Binding-site contacts:
Ligand atom N2 contacts residue ASN232 of chain 1.D at 4.5 Å.
Ligand atom C8 contacts residue LYS222 of chain 1.D at 3.6 Å.
Ligand atom C7 contacts residue NAG1 of chain 1.Z at 3.5 Å.
Ligand atom O7 contacts residue ASN232 of chain 1.D at 3.4 Å (h-bond).
Ligand atom O5 contacts residue PRO261 of chain 1.D at 3.6 Å.
Ligand atom C1 contacts residue ASN416 of chain 1.D at 1.4 Å.
Ligand atom C1 contacts residue PRO261 of chain 1.D at 4.4 Å (hydrophobic).
Ligand atom O7 contacts residue NAG1 of chain 1.Z at 2.8 Å (h-bond).
Ligand atom C8 contacts residue ASN416 of chain 1.D at 4.0 Å.
Ligand atom C5 contacts residue PRO261 of chain 1.D at 4.2 Å (hydrophobic).
Ligand atom O5 contacts residue ASN416 of chain 1.D at 2.3 Å (h-bond).
Ligand atom C5 contacts residue ASN416 of chain 1.D at 3.6 Å.
Ligand atom N2 contacts residue ASN416 of chain 1.D at 2.9 Å (h-bond).
Ligand atom C7 contacts residue ASN416 of chain 1.D at 3.6 Å.
Ligand atom C4 contacts residue ASN416 of chain 1.D at 4.1 Å.
Ligand atom C7 contacts residue ASN232 of chain 1.D at 3.5 Å.
Ligand atom C8 contacts residue ASN232 of chain 1.D at 3.4 Å.
Ligand atom C2 contacts residue ASN416 of chain 1.D at 2.4 Å.
Ligand atom C3 contacts residue ASN416 of chain 1.D at 3.7 Å.
Ligand atom C8 contacts residue NAG1 of chain 1.Z at 3.7 Å.
Ligand atom O7 contacts residue ASN416 of chain 1.D at 4.5 Å.
Ligand atom C6 contacts residue PRO261 of chain 1.D at 3.9 Å (hydrophobic).
Ligand atom O7 contacts residue VAL414 of chain 1.D at 4.0 Å.

This small molecule binds to this protein.
Small molecule (SMILES): CC(=O)N[C@@H]1[C@@H](O)[C@H](O)[C@@H](CO)O[C@H]1O

Sequence of chain 1.D:
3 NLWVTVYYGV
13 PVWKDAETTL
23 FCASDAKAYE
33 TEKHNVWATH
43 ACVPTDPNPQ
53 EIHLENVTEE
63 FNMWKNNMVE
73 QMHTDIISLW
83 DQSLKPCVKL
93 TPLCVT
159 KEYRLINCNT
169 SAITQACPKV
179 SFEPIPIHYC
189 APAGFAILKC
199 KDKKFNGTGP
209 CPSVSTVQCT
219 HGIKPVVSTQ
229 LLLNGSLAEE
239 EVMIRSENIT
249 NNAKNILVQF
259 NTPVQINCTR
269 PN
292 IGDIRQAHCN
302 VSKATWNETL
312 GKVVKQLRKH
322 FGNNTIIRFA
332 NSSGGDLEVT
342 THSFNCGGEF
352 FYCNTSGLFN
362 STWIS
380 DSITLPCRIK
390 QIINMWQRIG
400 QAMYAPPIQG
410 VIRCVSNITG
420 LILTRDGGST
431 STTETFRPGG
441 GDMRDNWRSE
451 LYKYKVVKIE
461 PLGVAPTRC